Binding-site contacts:
Ligand atom C41 contacts residue TYR194 of chain 1.B at 3.5 Å (hydrophobic).
Ligand atom N62 contacts residue GLY11 of chain 1.B at 2.9 Å (h-bond).
Ligand atom N24 contacts residue CYN1 of chain 1.LA at 3.1 Å.
Ligand atom C36 contacts residue SER150 of chain 1.B at 3.3 Å.
Ligand atom C60 contacts residue GLU10 of chain 1.B at 3.4 Å.
Ligand atom C10 contacts residue CYN1 of chain 1.LA at 3.5 Å.
Ligand atom C41 contacts residue TYR151 of chain 1.B at 3.3 Å (hydrophobic).
Ligand atom N23 contacts residue CYN1 of chain 1.LA at 2.6 Å.
Ligand atom C54 contacts residue TYR271 of chain 1.B at 3.5 Å (hydrophobic).
Ligand atom C35 contacts residue TRP149 of chain 1.B at 3.5 Å (hydrophobic).
Ligand atom N40 contacts residue GLN174 of chain 1.B at 3.0 Å (h-bond).
Ligand atom C9 contacts residue CYN1 of chain 1.LA at 3.1 Å.
Ligand atom C11 contacts residue CYN1 of chain 1.LA at 3.5 Å.
Ligand atom N21 contacts residue CYN1 of chain 1.LA at 3.0 Å.
Ligand atom N33 contacts residue SER86 of chain 1.B at 3.3 Å (h-bond).
Ligand atom O34 contacts residue TRP104 of chain 1.B at 2.9 Å (h-bond).
Ligand atom N40 contacts residue TYR151 of chain 1.B at 3.4 Å.
Ligand atom N29 contacts residue ARG88 of chain 1.B at 3.0 Å (salt-bridge).
Ligand atom N22 contacts residue CYN1 of chain 1.LA at 2.6 Å.
Ligand atom N62 contacts residue GLU10 of chain 1.B at 2.9 Å (salt-bridge).
Ligand atom C35 contacts residue ILE103 of chain 1.B at 3.6 Å (hydrophobic).
Ligand atom O63 contacts residue PHE13 of chain 1.B at 3.2 Å (h-bond).
Ligand atom O28 contacts residue GLN48 of chain 1.B at 3.0 Å (h-bond).
Ligand atom O28 contacts residue GLU10 of chain 1.B at 3.0 Å (salt-bridge).
Ligand atom O58 contacts residue TYR290 of chain 1.B at 3.5 Å.
Ligand atom CO contacts residue CYN1 of chain 1.LA at 2.0 Å.
Ligand atom O39 contacts residue TYR194 of chain 1.B at 3.5 Å.
Ligand atom N40 contacts residue SER150 of chain 1.B at 2.9 Å (h-bond).
Ligand atom O34 contacts residue PHE13 of chain 1.B at 3.4 Å.
Ligand atom C4 contacts residue CYN1 of chain 1.LA at 3.3 Å.
Ligand atom C60 contacts residue TYR271 of chain 1.B at 3.4 Å (hydrophobic).
Ligand atom C38 contacts residue GLN174 of chain 1.B at 3.5 Å.
Ligand atom C19 contacts residue CYN1 of chain 1.LA at 3.4 Å.
Ligand atom N33 contacts residue ASN62 of chain 1.B at 2.9 Å (h-bond).
Ligand atom C32 contacts residue TRP104 of chain 1.B at 3.6 Å (hydrophobic).
Ligand atom C6 contacts residue CYN1 of chain 1.LA at 3.0 Å.
Ligand atom C5 contacts residue CYN1 of chain 1.LA at 3.4 Å.
Ligand atom O39 contacts residue GLN174 of chain 1.B at 2.9 Å (h-bond).
Ligand atom C61 contacts residue ILE314 of chain 1.B at 3.6 Å (hydrophobic).
Ligand atom C55 contacts residue TYR290 of chain 1.B at 3.6 Å (hydrophobic).

Sequence of chain 1.B:
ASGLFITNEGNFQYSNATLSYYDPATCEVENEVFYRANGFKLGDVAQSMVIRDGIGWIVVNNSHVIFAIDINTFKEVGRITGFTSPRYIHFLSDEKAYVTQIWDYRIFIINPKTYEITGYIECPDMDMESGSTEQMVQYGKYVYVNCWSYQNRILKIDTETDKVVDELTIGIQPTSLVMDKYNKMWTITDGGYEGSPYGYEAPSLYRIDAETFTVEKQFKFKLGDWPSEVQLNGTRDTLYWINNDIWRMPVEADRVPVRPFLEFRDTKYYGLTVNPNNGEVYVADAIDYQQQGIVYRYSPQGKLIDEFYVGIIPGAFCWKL

A protein and the small-molecule ligand that binds it are described below.
Small molecule (SMILES): CC1=C2[N-]3->[Co+2]45<-N6=C1[C@@H](CCC(N)=O)C(C)(C)C6=CC1=N->4C(=C(C)C4=N->5[C@@](C)([C@H]3[C@H](CC(N)=O)[C@@]2(C)CCC(=O)NC[C@@H](C)O)[C@@](C)(CC(N)=O)[C@@H]4CCC(N)=O)[C@@](C)(CC(N)=O)[C@@H]1CCC(N)=O